Sequence of chain 43.C:
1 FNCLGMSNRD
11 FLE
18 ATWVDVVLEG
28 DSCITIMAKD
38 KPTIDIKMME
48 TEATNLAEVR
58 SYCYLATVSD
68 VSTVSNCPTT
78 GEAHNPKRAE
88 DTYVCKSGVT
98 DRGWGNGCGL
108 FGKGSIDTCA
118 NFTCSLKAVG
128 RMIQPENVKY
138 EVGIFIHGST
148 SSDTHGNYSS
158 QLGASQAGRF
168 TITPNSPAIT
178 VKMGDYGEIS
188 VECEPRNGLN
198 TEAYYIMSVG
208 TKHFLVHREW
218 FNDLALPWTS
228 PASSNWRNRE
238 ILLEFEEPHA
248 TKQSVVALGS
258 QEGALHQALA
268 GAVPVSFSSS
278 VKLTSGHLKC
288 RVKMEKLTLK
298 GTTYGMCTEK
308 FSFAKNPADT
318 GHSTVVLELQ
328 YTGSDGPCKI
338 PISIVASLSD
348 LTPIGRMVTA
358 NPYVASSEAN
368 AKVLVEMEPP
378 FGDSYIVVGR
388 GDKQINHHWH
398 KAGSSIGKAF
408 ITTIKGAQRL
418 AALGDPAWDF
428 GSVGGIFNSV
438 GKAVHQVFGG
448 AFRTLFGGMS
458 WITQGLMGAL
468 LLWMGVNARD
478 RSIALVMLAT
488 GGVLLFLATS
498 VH

Binding-site contacts:
Ligand atom C8 contacts residue SER66 of chain 43.C at 4.0 Å.
Ligand atom C6 contacts residue THR120 of chain 43.C at 3.4 Å.
Ligand atom C6 contacts residue THR89 of chain 43.C at 4.4 Å.
Ligand atom C8 contacts residue TYR90 of chain 43.C at 3.5 Å (hydrophobic).
Ligand atom O6 contacts residue THR89 of chain 43.C at 4.0 Å.
Ligand atom O5 contacts residue THR89 of chain 43.C at 4.2 Å.
Ligand atom C5 contacts residue THR120 of chain 43.C at 3.8 Å.
Ligand atom N2 contacts residue TYR90 of chain 43.C at 4.3 Å.
Ligand atom C5 contacts residue ASN118 of chain 43.C at 3.7 Å.
Ligand atom N2 contacts residue SER66 of chain 43.C at 4.3 Å.
Ligand atom C3 contacts residue ASN118 of chain 43.C at 3.8 Å.
Ligand atom C7 contacts residue SER66 of chain 43.C at 3.5 Å.
Ligand atom C1 contacts residue THR89 of chain 43.C at 4.1 Å.
Ligand atom C2 contacts residue ASN118 of chain 43.C at 2.5 Å.
Ligand atom C4 contacts residue THR120 of chain 43.C at 4.4 Å.
Ligand atom C7 contacts residue TYR90 of chain 43.C at 4.5 Å (hydrophobic).
Ligand atom O7 contacts residue ASN118 of chain 43.C at 4.0 Å.
Ligand atom C8 contacts residue ASN118 of chain 43.C at 4.2 Å.
Ligand atom C4 contacts residue ASN118 of chain 43.C at 4.2 Å.
Ligand atom C1 contacts residue ASN118 of chain 43.C at 1.5 Å.
Ligand atom C7 contacts residue ASN118 of chain 43.C at 3.5 Å.
Ligand atom C5 contacts residue THR89 of chain 43.C at 4.4 Å.
Ligand atom N2 contacts residue ASN118 of chain 43.C at 2.9 Å (h-bond).
Ligand atom C1 contacts residue THR120 of chain 43.C at 4.3 Å.
Ligand atom C2 contacts residue SER66 of chain 43.C at 4.5 Å.
Ligand atom O5 contacts residue ASN118 of chain 43.C at 2.4 Å (h-bond).
Ligand atom O7 contacts residue SER66 of chain 43.C at 3.0 Å (h-bond).
Ligand atom C8 contacts residue ASP67 of chain 43.C at 3.9 Å.
Ligand atom O5 contacts residue THR120 of chain 43.C at 3.2 Å (h-bond).

A protein and the small-molecule ligand that binds it are described below.
Small molecule (SMILES): CC(=O)N[C@@H]1[C@@H](O)[C@H](O)[C@@H](CO)O[C@H]1O